Binding-site contacts:
Ligand atom O1P contacts residue SER258 of chain 4.A at 3.1 Å (h-bond).
Ligand atom C5' contacts residue TYR281 of chain 4.A at 3.5 Å (hydrophobic).
Ligand atom O6 contacts residue GLY285 of chain 4.A at 2.7 Å (h-bond).
Ligand atom O1P contacts residue SER199 of chain 4.A at 2.7 Å (h-bond).
Ligand atom C5 contacts residue MET284 of chain 4.A at 3.6 Å (hydrophobic).
Ligand atom O6 contacts residue GLY319 of chain 4.A at 3.3 Å.
Ligand atom O2P contacts residue GLY236 of chain 4.A at 2.9 Å (h-bond).
Ligand atom O3' contacts residue MET255 of chain 4.A at 3.6 Å (h-bond).
Ligand atom O6 contacts residue MET284 of chain 4.A at 3.2 Å (h-bond).
Ligand atom O1P contacts residue TYR281 of chain 4.A at 2.6 Å (h-bond).
Ligand atom P contacts residue SER199 of chain 4.A at 3.7 Å.
Ligand atom O2' contacts residue ASP234 of chain 4.A at 2.6 Å (salt-bridge).
Ligand atom N7 contacts residue MET284 of chain 4.A at 3.0 Å (h-bond).
Ligand atom C2 contacts residue GLU318 of chain 4.A at 3.5 Å.
Ligand atom O3' contacts residue SER68 of chain 4.A at 2.9 Å (h-bond).
Ligand atom O2' contacts residue FWS1 of chain 4.C at 3.4 Å.
Ligand atom C8 contacts residue MET70 of chain 4.A at 3.6 Å (hydrophobic).
Ligand atom N7 contacts residue GLY283 of chain 4.A at 3.6 Å.
Ligand atom C2 contacts residue CYS201 of chain 4.A at 3.3 Å (hydrophobic).
Ligand atom C5 contacts residue ILE200 of chain 4.A at 3.4 Å (hydrophobic).
Ligand atom C1' contacts residue FWS1 of chain 4.C at 3.6 Å.
Ligand atom O3P contacts residue GLY257 of chain 4.A at 2.9 Å (h-bond).
Ligand atom O2' contacts residue ASN173 of chain 4.A at 3.6 Å.
Ligand atom O6 contacts residue GLY283 of chain 4.A at 3.1 Å.
Ligand atom O5' contacts residue GLY198 of chain 4.A at 3.5 Å.
Ligand atom O3P contacts residue SER258 of chain 4.A at 3.3 Å (h-bond).
Ligand atom C4 contacts residue ILE200 of chain 4.A at 3.6 Å (hydrophobic).
Ligand atom C3' contacts residue ASP234 of chain 4.A at 3.4 Å.
Ligand atom N1 contacts residue GLU318 of chain 4.A at 2.7 Å (salt-bridge).
Ligand atom C4' contacts residue ASP234 of chain 4.A at 3.5 Å.
Ligand atom N3 contacts residue FWS1 of chain 4.C at 3.3 Å.
Ligand atom N1 contacts residue FWS1 of chain 4.C at 2.7 Å (h-bond).
Ligand atom O6 contacts residue FWS1 of chain 4.C at 3.2 Å (h-bond).
Ligand atom C6 contacts residue GLY285 of chain 4.A at 3.6 Å.
Ligand atom O5' contacts residue GLY235 of chain 4.A at 3.5 Å.
Ligand atom O2P contacts residue GLY198 of chain 4.A at 3.5 Å.
Ligand atom C6 contacts residue FWS1 of chain 4.C at 3.0 Å.
Ligand atom O3' contacts residue ASP234 of chain 4.A at 2.5 Å (salt-bridge).
Ligand atom C2 contacts residue FWS1 of chain 4.C at 3.2 Å.
Ligand atom O2P contacts residue SER199 of chain 4.A at 2.9 Å (h-bond).

Sequence of chain 4.A:
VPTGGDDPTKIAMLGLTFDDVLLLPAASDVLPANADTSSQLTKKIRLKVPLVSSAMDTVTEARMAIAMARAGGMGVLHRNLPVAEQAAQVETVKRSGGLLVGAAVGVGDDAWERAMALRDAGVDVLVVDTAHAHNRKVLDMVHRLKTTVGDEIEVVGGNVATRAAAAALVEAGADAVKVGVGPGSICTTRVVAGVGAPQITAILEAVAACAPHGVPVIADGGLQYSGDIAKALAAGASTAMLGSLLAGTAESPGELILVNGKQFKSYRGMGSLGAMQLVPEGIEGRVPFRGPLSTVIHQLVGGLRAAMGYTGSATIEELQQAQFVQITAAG

The small molecule below binds the protein below.
Small molecule (SMILES): O=c1[nH]cnc2c1ncn2[C@@H]1O[C@H](COP(=O)(O)O)[C@@H](O)[C@H]1O